The small molecule below binds the protein below.
Small molecule (SMILES): CC(=O)N[C@H]1[C@H](O[C@H]2[C@H](O)[C@@H](NC(C)=O)CO[C@@H]2CO)O[C@H](CO)[C@@H](O)[C@@H]1O

Sequence of chain 23.F:
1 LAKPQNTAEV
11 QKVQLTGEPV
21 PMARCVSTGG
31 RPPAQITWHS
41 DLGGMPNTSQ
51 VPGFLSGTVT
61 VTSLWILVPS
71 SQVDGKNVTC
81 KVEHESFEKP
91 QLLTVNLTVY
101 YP

Binding-site contacts:
Ligand atom C8 contacts residue ASN77 of chain 23.F at 4.1 Å.
Ligand atom O7 contacts residue ASN77 of chain 23.F at 2.3 Å (h-bond).
Ligand atom O5 contacts residue NAG1 of chain 23.L at 4.2 Å.
Ligand atom C5 contacts residue NAG1 of chain 23.L at 4.5 Å.
Ligand atom C7 contacts residue ASN77 of chain 23.F at 2.7 Å.
Ligand atom N2 contacts residue NAG1 of chain 23.L at 4.2 Å.
Ligand atom C3 contacts residue ASN77 of chain 23.F at 3.7 Å.
Ligand atom N2 contacts residue ASN77 of chain 23.F at 2.8 Å (h-bond).
Ligand atom C4 contacts residue ASN77 of chain 23.F at 4.2 Å.
Ligand atom C8 contacts residue NAG1 of chain 23.L at 4.3 Å.
Ligand atom C6 contacts residue THR94 of chain 23.F at 4.0 Å.
Ligand atom C2 contacts residue NAG1 of chain 23.L at 4.3 Å.
Ligand atom O5 contacts residue THR94 of chain 23.F at 3.8 Å.
Ligand atom O6 contacts residue THR94 of chain 23.F at 4.0 Å.
Ligand atom C5 contacts residue ASN77 of chain 23.F at 3.7 Å.
Ligand atom O5 contacts residue ASN77 of chain 23.F at 2.4 Å (h-bond).
Ligand atom C2 contacts residue ASN77 of chain 23.F at 2.3 Å.
Ligand atom C1 contacts residue ASN77 of chain 23.F at 1.5 Å.
Ligand atom C1 contacts residue NAG1 of chain 23.L at 3.4 Å.
Ligand atom C7 contacts residue NAG1 of chain 23.L at 4.3 Å.